Sequence of chain 1.A:
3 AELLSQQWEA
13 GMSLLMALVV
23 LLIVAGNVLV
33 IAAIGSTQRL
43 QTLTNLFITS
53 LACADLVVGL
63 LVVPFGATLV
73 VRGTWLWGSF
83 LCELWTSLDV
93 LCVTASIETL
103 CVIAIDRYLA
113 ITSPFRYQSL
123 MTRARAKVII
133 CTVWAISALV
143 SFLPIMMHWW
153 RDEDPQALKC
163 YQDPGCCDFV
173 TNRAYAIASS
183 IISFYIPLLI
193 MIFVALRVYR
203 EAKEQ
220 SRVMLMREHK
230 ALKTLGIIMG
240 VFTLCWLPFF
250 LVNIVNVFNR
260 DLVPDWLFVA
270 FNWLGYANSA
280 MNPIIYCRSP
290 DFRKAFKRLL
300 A

Binding-site contacts:
Ligand atom C9 contacts residue ALA197 of chain 1.A at 4.5 Å (hydrophobic).
Ligand atom C21 contacts residue LYS232 of chain 1.A at 4.0 Å.
Ligand atom C18 contacts residue LEU231 of chain 1.A at 4.1 Å (hydrophobic).
Ligand atom C18 contacts residue ALA197 of chain 1.A at 4.2 Å (hydrophobic).
Ligand atom C18 contacts residue GLY235 of chain 1.A at 4.3 Å.
Ligand atom C12 contacts residue MET238 of chain 1.A at 4.5 Å (hydrophobic).
Ligand atom C15 contacts residue VAL200 of chain 1.A at 4.3 Å (hydrophobic).
Ligand atom C15 contacts residue GLY235 of chain 1.A at 3.7 Å.
Ligand atom C15 contacts residue LEU231 of chain 1.A at 3.4 Å (hydrophobic).
Ligand atom C12 contacts residue ALA197 of chain 1.A at 3.5 Å (hydrophobic).
Ligand atom C9 contacts residue VAL200 of chain 1.A at 3.9 Å (hydrophobic).
Ligand atom C21 contacts residue LEU231 of chain 1.A at 3.7 Å (hydrophobic).
Ligand atom C12 contacts residue VAL200 of chain 1.A at 3.7 Å (hydrophobic).
Ligand atom C15 contacts residue ALA197 of chain 1.A at 4.5 Å (hydrophobic).
Ligand atom C9 contacts residue MET238 of chain 1.A at 3.8 Å (hydrophobic).

The small molecule below binds the protein below.
Small molecule (SMILES): CCCCCCCCCC(=O)N(CCO)C[C@@H](O)[C@@H](O)[C@@H](O)[C@@H](O)CO